A protein and the small-molecule ligand that binds it are described below.
Small molecule (SMILES): CC(=O)N[C@@H]1[C@@H](O)[C@H](O)[C@@H](CO)O[C@H]1O

Binding-site contacts:
Ligand atom O5 contacts residue ASN799 of chain 1.B at 2.4 Å (h-bond).
Ligand atom C5 contacts residue ASN799 of chain 1.B at 3.8 Å.
Ligand atom C4 contacts residue ASN799 of chain 1.B at 4.3 Å.
Ligand atom O7 contacts residue ASN1159 of chain 1.B at 3.8 Å.
Ligand atom N2 contacts residue ASN799 of chain 1.B at 2.9 Å (h-bond).
Ligand atom C3 contacts residue ASN799 of chain 1.B at 3.9 Å.
Ligand atom C1 contacts residue ASN799 of chain 1.B at 1.5 Å.
Ligand atom C7 contacts residue ASN799 of chain 1.B at 3.3 Å.
Ligand atom C2 contacts residue ASN799 of chain 1.B at 2.5 Å.
Ligand atom C8 contacts residue ASN799 of chain 1.B at 4.4 Å.
Ligand atom O7 contacts residue ASN799 of chain 1.B at 3.3 Å (h-bond).

Sequence of chain 1.B:
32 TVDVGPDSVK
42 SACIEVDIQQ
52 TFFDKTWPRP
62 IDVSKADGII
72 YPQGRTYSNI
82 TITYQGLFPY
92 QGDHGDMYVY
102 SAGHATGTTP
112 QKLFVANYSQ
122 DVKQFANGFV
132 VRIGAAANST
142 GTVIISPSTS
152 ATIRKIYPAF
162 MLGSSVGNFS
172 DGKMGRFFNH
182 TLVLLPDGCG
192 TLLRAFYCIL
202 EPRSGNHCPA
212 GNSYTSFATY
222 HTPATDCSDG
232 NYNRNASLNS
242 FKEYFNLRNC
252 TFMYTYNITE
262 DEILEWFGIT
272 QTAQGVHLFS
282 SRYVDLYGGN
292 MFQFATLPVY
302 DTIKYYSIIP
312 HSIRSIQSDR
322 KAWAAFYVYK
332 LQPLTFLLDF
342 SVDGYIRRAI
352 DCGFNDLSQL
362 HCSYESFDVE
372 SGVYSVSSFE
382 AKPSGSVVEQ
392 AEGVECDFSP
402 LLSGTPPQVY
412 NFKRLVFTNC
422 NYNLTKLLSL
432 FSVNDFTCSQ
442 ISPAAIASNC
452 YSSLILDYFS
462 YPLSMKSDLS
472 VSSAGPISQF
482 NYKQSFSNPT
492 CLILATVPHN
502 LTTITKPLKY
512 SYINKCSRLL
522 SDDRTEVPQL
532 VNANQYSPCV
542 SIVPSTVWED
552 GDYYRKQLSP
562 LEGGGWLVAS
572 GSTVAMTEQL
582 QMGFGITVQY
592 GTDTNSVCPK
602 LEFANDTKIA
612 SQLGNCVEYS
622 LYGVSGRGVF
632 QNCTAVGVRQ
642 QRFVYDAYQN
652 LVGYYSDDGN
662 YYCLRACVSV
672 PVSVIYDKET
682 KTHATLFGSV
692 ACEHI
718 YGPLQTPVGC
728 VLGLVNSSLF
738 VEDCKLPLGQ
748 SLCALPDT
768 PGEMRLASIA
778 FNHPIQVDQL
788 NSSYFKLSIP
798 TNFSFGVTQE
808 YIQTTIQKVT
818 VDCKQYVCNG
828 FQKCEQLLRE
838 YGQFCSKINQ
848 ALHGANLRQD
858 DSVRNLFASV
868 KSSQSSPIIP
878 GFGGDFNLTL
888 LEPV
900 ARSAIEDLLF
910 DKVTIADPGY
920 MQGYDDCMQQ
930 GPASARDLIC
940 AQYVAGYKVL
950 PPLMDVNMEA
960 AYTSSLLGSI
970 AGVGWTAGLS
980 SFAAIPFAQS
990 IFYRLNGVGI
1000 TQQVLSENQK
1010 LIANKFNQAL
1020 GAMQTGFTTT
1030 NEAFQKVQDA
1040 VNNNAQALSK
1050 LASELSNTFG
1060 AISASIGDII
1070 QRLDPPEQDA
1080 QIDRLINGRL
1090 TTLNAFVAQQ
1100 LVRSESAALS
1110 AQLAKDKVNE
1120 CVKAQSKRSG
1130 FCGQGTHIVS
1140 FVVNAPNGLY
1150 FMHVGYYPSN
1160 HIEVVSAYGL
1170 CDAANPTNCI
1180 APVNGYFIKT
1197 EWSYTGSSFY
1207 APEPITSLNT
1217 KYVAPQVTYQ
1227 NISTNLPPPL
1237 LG